Binding-site contacts:
Ligand atom C08 contacts residue PRO89 of chain 1.A at 3.5 Å (hydrophobic).
Ligand atom C03 contacts residue LEU88 of chain 1.A at 3.5 Å (hydrophobic).
Ligand atom C01 contacts residue ARG45 of chain 1.A at 4.2 Å.
Ligand atom C06 contacts residue PRO89 of chain 1.A at 4.1 Å (hydrophobic).
Ligand atom C06 contacts residue LEU88 of chain 1.A at 4.2 Å (hydrophobic).
Ligand atom N07 contacts residue PRO89 of chain 1.A at 4.0 Å.
Ligand atom C01 contacts residue LEU88 of chain 1.A at 3.5 Å (hydrophobic).
Ligand atom C05 contacts residue ASN44 of chain 1.A at 3.8 Å.
Ligand atom C09 contacts residue PRO89 of chain 1.A at 3.8 Å (hydrophobic).
Ligand atom C09 contacts residue ASN90 of chain 1.A at 3.8 Å.
Ligand atom C05 contacts residue ARG45 of chain 1.A at 3.9 Å.
Ligand atom C05 contacts residue LEU88 of chain 1.A at 3.6 Å (hydrophobic).
Ligand atom S04 contacts residue ASN44 of chain 1.A at 4.2 Å.
Ligand atom S04 contacts residue LEU88 of chain 1.A at 3.7 Å.
Ligand atom N10 contacts residue PRO89 of chain 1.A at 4.1 Å.
Ligand atom C02 contacts residue LEU88 of chain 1.A at 3.4 Å (hydrophobic).
Ligand atom N10 contacts residue ASN90 of chain 1.A at 3.4 Å (h-bond).

This protein binds this small molecule.
Small molecule (SMILES): c1csc(-c2ncc[nH]2)c1

Sequence of chain 1.A:
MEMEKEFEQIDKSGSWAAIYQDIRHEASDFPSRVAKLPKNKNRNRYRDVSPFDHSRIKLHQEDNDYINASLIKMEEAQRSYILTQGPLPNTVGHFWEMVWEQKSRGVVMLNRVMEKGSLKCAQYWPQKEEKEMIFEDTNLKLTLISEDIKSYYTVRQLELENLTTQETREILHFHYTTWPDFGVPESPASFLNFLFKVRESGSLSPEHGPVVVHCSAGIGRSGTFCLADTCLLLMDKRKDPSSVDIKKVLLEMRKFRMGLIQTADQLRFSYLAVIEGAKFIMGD